Sequence of chain 3.A:
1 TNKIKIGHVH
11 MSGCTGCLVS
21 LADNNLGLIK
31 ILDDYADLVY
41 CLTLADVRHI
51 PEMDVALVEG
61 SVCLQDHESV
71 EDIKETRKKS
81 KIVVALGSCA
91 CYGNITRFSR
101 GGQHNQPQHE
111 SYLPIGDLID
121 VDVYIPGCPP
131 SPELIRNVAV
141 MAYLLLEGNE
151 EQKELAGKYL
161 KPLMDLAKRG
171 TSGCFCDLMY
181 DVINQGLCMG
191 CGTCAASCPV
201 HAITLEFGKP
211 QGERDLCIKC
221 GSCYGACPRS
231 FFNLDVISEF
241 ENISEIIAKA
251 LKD

A protein and the small-molecule ligand that binds it are described below.
Small molecule (SMILES): C[C@@H](O)[C@@H](C)O

Sequence of chain 3.C:
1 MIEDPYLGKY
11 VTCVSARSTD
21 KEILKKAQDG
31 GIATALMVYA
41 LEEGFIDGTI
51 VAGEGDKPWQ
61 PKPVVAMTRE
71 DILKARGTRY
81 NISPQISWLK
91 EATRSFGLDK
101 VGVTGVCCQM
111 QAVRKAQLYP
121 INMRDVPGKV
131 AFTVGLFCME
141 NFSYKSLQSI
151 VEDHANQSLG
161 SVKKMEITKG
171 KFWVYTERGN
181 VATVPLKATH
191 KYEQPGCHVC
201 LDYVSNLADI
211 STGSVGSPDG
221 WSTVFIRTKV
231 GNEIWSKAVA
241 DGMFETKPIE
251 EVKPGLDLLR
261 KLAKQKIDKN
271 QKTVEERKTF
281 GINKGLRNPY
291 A

Binding-site contacts:
Ligand atom C3 contacts residue ASP125 of chain 3.C at 4.2 Å.
Ligand atom C4 contacts residue PRO132 of chain 3.A at 4.0 Å (hydrophobic).
Ligand atom O6 contacts residue ASP125 of chain 3.C at 2.9 Å (salt-bridge).
Ligand atom C2 contacts residue ASP23 of chain 3.A at 4.2 Å.
Ligand atom C4 contacts residue ARG124 of chain 3.C at 4.2 Å.
Ligand atom C2 contacts residue ASN25 of chain 3.A at 4.4 Å.
Ligand atom C4 contacts residue GLU133 of chain 3.A at 3.4 Å.
Ligand atom O5 contacts residue ASP23 of chain 3.A at 3.9 Å.
Ligand atom C4 contacts residue ASP23 of chain 3.A at 4.1 Å.
Ligand atom C1 contacts residue GLU133 of chain 3.A at 4.5 Å.
Ligand atom O5 contacts residue ASN24 of chain 3.A at 4.2 Å.
Ligand atom O6 contacts residue GLU133 of chain 3.A at 4.2 Å.
Ligand atom C1 contacts residue ASP125 of chain 3.C at 4.5 Å.
Ligand atom C3 contacts residue ASP23 of chain 3.A at 4.1 Å.
Ligand atom C3 contacts residue GLU133 of chain 3.A at 4.3 Å.